The protein below binds the small molecule below.
Small molecule (SMILES): c1ccc2c(c1)[nH]c1ccccc12

Sequence of chain 1.C:
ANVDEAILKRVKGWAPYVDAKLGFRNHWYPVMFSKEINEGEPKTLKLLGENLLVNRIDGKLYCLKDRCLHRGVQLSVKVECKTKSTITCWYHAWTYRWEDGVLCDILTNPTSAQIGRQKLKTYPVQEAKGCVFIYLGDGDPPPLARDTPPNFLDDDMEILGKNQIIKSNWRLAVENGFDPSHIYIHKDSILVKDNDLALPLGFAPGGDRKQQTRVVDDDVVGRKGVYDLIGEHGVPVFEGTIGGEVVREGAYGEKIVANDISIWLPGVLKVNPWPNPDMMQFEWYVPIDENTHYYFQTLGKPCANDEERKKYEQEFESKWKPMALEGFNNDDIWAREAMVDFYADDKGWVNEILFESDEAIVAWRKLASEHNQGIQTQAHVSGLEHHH

Binding-site contacts:
Ligand atom C6 contacts residue PHE329 of chain 1.C at 4.0 Å (hydrophobic).
Ligand atom C9A contacts residue ILE184 of chain 1.C at 4.2 Å (hydrophobic).
Ligand atom C1 contacts residue ILE184 of chain 1.C at 3.9 Å (hydrophobic).
Ligand atom C1 contacts residue GLY178 of chain 1.C at 4.0 Å.
Ligand atom C4 contacts residue ILE184 of chain 1.C at 4.0 Å (hydrophobic).
Ligand atom C2 contacts residue ILE184 of chain 1.C at 3.6 Å (hydrophobic).
Ligand atom C4A contacts residue VAL272 of chain 1.C at 4.0 Å (hydrophobic).
Ligand atom N9 contacts residue LEU270 of chain 1.C at 4.0 Å.
Ligand atom C4 contacts residue ALA259 of chain 1.C at 4.2 Å (hydrophobic).
Ligand atom C6 contacts residue GLN282 of chain 1.C at 3.8 Å.
Ligand atom C4 contacts residue VAL272 of chain 1.C at 4.0 Å (hydrophobic).
Ligand atom C1 contacts residue ILE262 of chain 1.C at 3.9 Å (hydrophobic).
Ligand atom C6 contacts residue TRP275 of chain 1.C at 3.7 Å (hydrophobic).
Ligand atom C4B contacts residue VAL272 of chain 1.C at 3.7 Å (hydrophobic).
Ligand atom C3 contacts residue ALA259 of chain 1.C at 3.8 Å (hydrophobic).
Ligand atom C4B contacts residue PHE329 of chain 1.C at 4.2 Å (hydrophobic).
Ligand atom C8A contacts residue VAL272 of chain 1.C at 3.7 Å (hydrophobic).
Ligand atom C8 contacts residue GLU284 of chain 1.C at 3.7 Å.
Ligand atom N9 contacts residue GLY178 of chain 1.C at 2.9 Å (h-bond).
Ligand atom C2 contacts residue ILE262 of chain 1.C at 4.1 Å (hydrophobic).
Ligand atom C6 contacts residue VAL272 of chain 1.C at 4.0 Å (hydrophobic).
Ligand atom C3 contacts residue ILE184 of chain 1.C at 3.7 Å (hydrophobic).
Ligand atom N9 contacts residue HIS183 of chain 1.C at 3.5 Å.
Ligand atom C7 contacts residue GLU284 of chain 1.C at 3.7 Å.
Ligand atom C8A contacts residue GLY178 of chain 1.C at 3.9 Å.
Ligand atom C4 contacts residue TRP275 of chain 1.C at 4.1 Å (hydrophobic).
Ligand atom C8 contacts residue VAL272 of chain 1.C at 3.9 Å (hydrophobic).
Ligand atom C9A contacts residue GLY178 of chain 1.C at 3.7 Å.
Ligand atom C7 contacts residue ASN330 of chain 1.C at 3.5 Å.
Ligand atom C7 contacts residue VAL272 of chain 1.C at 4.0 Å (hydrophobic).
Ligand atom C1 contacts residue ASP180 of chain 1.C at 3.8 Å.
Ligand atom C5 contacts residue PHE329 of chain 1.C at 3.7 Å (hydrophobic).
Ligand atom C1 contacts residue HIS183 of chain 1.C at 3.9 Å.
Ligand atom C9A contacts residue HIS183 of chain 1.C at 3.8 Å.
Ligand atom C6 contacts residue ASN330 of chain 1.C at 3.8 Å.
Ligand atom C8 contacts residue LEU270 of chain 1.C at 3.5 Å (hydrophobic).
Ligand atom C5 contacts residue TRP275 of chain 1.C at 3.6 Å (hydrophobic).
Ligand atom C5 contacts residue VAL272 of chain 1.C at 3.9 Å (hydrophobic).
Ligand atom C7 contacts residue GLN282 of chain 1.C at 3.7 Å.
Ligand atom C8A contacts residue LEU270 of chain 1.C at 3.9 Å (hydrophobic).